This protein binds this small molecule.
Small molecule (SMILES): CC(=O)N[C@H]1[C@H](O[C@H]2[C@H](O)[C@@H](NC(C)=O)CO[C@@H]2CO[C@@H]2O[C@@H](C)[C@@H](O)[C@@H](O)[C@@H]2O)O[C@H](CO)[C@@H](O[C@@H]2O[C@H](CO)[C@@H](O)[C@H](O)[C@@H]2O)[C@@H]1O

Binding-site contacts:
Ligand atom C3 contacts residue ASN32 of chain 2.C at 3.8 Å.
Ligand atom C6 contacts residue ASN49 of chain 2.D at 3.9 Å.
Ligand atom C6 contacts residue THR312 of chain 2.C at 4.4 Å.
Ligand atom C1 contacts residue THR312 of chain 2.C at 3.7 Å.
Ligand atom C1 contacts residue ASN32 of chain 2.C at 1.4 Å.
Ligand atom N2 contacts residue NAG1 of chain 2.N at 4.5 Å.
Ligand atom O6 contacts residue THR312 of chain 2.C at 3.9 Å.
Ligand atom O6 contacts residue ASN32 of chain 2.C at 4.4 Å.
Ligand atom N2 contacts residue ASN32 of chain 2.C at 2.9 Å (h-bond).
Ligand atom C3 contacts residue ILE45 of chain 2.D at 4.4 Å (hydrophobic).
Ligand atom O5 contacts residue ASN49 of chain 2.D at 3.4 Å (h-bond).
Ligand atom C2 contacts residue ASN32 of chain 2.C at 2.5 Å.
Ligand atom O3 contacts residue TRP21 of chain 2.D at 4.2 Å.
Ligand atom C4 contacts residue ASN49 of chain 2.D at 4.5 Å.
Ligand atom C2 contacts residue THR312 of chain 2.C at 4.4 Å.
Ligand atom O6 contacts residue LEU52 of chain 2.D at 3.9 Å.
Ligand atom O5 contacts residue LEU52 of chain 2.D at 4.3 Å.
Ligand atom C5 contacts residue ASN49 of chain 2.D at 3.3 Å.
Ligand atom O3 contacts residue ILE45 of chain 2.D at 4.3 Å.
Ligand atom O7 contacts residue ASN32 of chain 2.C at 4.0 Å.
Ligand atom O2 contacts residue ILE48 of chain 2.D at 3.9 Å.
Ligand atom C6 contacts residue LEU52 of chain 2.D at 4.2 Å (hydrophobic).
Ligand atom C8 contacts residue THR34 of chain 2.C at 3.5 Å.
Ligand atom C1 contacts residue ASN49 of chain 2.D at 4.4 Å.
Ligand atom C8 contacts residue NAG1 of chain 2.N at 3.7 Å.
Ligand atom C7 contacts residue ASN32 of chain 2.C at 3.6 Å.
Ligand atom O5 contacts residue THR312 of chain 2.C at 3.3 Å (h-bond).
Ligand atom O5 contacts residue ASN32 of chain 2.C at 2.3 Å (h-bond).
Ligand atom O2 contacts residue ASN49 of chain 2.D at 3.8 Å.
Ligand atom C5 contacts residue THR312 of chain 2.C at 4.4 Å.
Ligand atom O2 contacts residue THR312 of chain 2.C at 3.9 Å.
Ligand atom C4 contacts residue ASN32 of chain 2.C at 4.2 Å.
Ligand atom C2 contacts residue ASN49 of chain 2.D at 4.5 Å.
Ligand atom C5 contacts residue ASN32 of chain 2.C at 3.6 Å.

Sequence of chain 2.D:
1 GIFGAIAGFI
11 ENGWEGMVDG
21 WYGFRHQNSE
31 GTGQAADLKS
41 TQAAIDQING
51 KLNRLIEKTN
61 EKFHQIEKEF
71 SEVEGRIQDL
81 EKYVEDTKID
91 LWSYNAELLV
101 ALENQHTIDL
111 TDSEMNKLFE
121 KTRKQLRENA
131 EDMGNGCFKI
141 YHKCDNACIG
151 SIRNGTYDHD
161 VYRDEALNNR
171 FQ

Sequence of chain 2.C:
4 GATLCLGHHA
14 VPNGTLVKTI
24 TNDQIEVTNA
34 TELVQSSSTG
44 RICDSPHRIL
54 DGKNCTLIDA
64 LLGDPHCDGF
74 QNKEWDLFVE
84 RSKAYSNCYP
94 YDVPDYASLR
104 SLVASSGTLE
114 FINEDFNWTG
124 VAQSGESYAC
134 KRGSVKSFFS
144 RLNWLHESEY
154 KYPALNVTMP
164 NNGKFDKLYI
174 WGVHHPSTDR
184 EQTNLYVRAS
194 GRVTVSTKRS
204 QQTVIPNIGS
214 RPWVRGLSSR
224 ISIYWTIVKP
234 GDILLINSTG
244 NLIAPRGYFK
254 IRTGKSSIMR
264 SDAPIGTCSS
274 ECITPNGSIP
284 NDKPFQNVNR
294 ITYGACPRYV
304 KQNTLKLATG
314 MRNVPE